The protein below binds the small molecule below.
Small molecule (SMILES): CC(=O)N[C@@H]1[C@@H](O)[C@H](O)[C@@H](CO)O[C@H]1O

Binding-site contacts:
Ligand atom C8 contacts residue ASN124 of chain 1.C at 4.2 Å.
Ligand atom C8 contacts residue ARG121 of chain 1.C at 4.0 Å.
Ligand atom C4 contacts residue ASN124 of chain 1.C at 4.2 Å.
Ligand atom C7 contacts residue ASN124 of chain 1.C at 3.6 Å.
Ligand atom C3 contacts residue ASN124 of chain 1.C at 3.8 Å.
Ligand atom C1 contacts residue ASN124 of chain 1.C at 1.4 Å.
Ligand atom C2 contacts residue ASN124 of chain 1.C at 2.5 Å.
Ligand atom C5 contacts residue ASN124 of chain 1.C at 3.6 Å.
Ligand atom C8 contacts residue PRO123 of chain 1.C at 4.2 Å (hydrophobic).
Ligand atom C8 contacts residue ILE122 of chain 1.C at 3.5 Å (hydrophobic).
Ligand atom O7 contacts residue ASN124 of chain 1.C at 3.9 Å.
Ligand atom N2 contacts residue ASN124 of chain 1.C at 3.0 Å (h-bond).
Ligand atom O5 contacts residue ASN124 of chain 1.C at 2.3 Å (h-bond).

Sequence of chain 1.C:
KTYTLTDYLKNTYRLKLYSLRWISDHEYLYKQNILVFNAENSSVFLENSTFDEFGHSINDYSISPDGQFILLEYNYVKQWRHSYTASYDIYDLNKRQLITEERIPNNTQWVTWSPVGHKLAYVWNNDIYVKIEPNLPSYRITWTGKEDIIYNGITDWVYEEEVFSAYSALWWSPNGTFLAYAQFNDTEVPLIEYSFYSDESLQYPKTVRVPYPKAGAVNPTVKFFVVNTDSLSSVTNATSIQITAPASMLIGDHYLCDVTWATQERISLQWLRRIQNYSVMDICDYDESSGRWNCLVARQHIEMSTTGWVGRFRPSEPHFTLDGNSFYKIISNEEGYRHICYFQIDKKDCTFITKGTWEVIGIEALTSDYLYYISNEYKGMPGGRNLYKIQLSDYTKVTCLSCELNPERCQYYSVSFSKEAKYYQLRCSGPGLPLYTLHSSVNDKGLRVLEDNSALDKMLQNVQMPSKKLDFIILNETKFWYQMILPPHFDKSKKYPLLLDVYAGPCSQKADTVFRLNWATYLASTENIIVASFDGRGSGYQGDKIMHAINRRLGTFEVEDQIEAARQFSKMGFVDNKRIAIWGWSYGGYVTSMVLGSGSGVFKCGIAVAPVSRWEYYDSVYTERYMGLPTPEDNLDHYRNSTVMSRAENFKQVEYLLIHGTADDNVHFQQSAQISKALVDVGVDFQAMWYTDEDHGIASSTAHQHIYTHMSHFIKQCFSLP